A small-molecule ligand and the protein it binds are described below.
Small molecule (SMILES): CC(=O)N[C@H]1[C@H](O[C@H]2[C@H](O)[C@@H](NC(C)=O)CO[C@@H]2CO)O[C@H](CO)[C@@H](O[C@@H]2O[C@H](CO[C@H]3O[C@H](CO)[C@@H](O)[C@H](O)[C@@H]3O)[C@@H](O)[C@H](O)[C@@H]2O)[C@@H]1O

Binding-site contacts:
Ligand atom C7 contacts residue ARG278 of chain 1.B at 3.8 Å.
Ligand atom C6 contacts residue ARG162 of chain 1.R at 3.3 Å.
Ligand atom C8 contacts residue GLN76 of chain 1.V at 4.1 Å.
Ligand atom C2 contacts residue ASN167 of chain 1.R at 2.3 Å.
Ligand atom C6 contacts residue ILE164 of chain 1.R at 4.2 Å (hydrophobic).
Ligand atom O6 contacts residue LYS19 of chain 1.V at 4.0 Å.
Ligand atom C5 contacts residue ARG162 of chain 1.R at 3.8 Å.
Ligand atom C4 contacts residue ASN167 of chain 1.R at 4.1 Å.
Ligand atom C8 contacts residue ILE164 of chain 1.R at 4.4 Å (hydrophobic).
Ligand atom O6 contacts residue ARG162 of chain 1.R at 3.9 Å.
Ligand atom O5 contacts residue ARG162 of chain 1.R at 3.3 Å (salt-bridge).
Ligand atom C8 contacts residue ARG278 of chain 1.B at 4.3 Å.
Ligand atom C5 contacts residue ILE164 of chain 1.R at 4.0 Å (hydrophobic).
Ligand atom O4 contacts residue LYS19 of chain 1.V at 2.8 Å (salt-bridge).
Ligand atom C8 contacts residue ASN167 of chain 1.R at 4.0 Å.
Ligand atom C7 contacts residue ASN167 of chain 1.R at 3.0 Å.
Ligand atom C6 contacts residue VAL144 of chain 1.R at 4.5 Å (hydrophobic).
Ligand atom O7 contacts residue ASN167 of chain 1.R at 2.8 Å (h-bond).
Ligand atom C5 contacts residue ASN167 of chain 1.R at 3.6 Å.
Ligand atom O4 contacts residue ILE164 of chain 1.R at 4.2 Å.
Ligand atom O3 contacts residue LYS19 of chain 1.V at 4.2 Å.
Ligand atom C1 contacts residue ARG162 of chain 1.R at 4.3 Å.
Ligand atom N2 contacts residue ASN167 of chain 1.R at 2.8 Å (h-bond).
Ligand atom O7 contacts residue ARG278 of chain 1.B at 2.9 Å (salt-bridge).
Ligand atom C1 contacts residue ASN167 of chain 1.R at 1.3 Å.
Ligand atom C4 contacts residue LYS19 of chain 1.V at 3.8 Å.
Ligand atom C3 contacts residue ASN167 of chain 1.R at 3.7 Å.
Ligand atom O5 contacts residue ASN167 of chain 1.R at 2.3 Å (h-bond).

Sequence of chain 1.B:
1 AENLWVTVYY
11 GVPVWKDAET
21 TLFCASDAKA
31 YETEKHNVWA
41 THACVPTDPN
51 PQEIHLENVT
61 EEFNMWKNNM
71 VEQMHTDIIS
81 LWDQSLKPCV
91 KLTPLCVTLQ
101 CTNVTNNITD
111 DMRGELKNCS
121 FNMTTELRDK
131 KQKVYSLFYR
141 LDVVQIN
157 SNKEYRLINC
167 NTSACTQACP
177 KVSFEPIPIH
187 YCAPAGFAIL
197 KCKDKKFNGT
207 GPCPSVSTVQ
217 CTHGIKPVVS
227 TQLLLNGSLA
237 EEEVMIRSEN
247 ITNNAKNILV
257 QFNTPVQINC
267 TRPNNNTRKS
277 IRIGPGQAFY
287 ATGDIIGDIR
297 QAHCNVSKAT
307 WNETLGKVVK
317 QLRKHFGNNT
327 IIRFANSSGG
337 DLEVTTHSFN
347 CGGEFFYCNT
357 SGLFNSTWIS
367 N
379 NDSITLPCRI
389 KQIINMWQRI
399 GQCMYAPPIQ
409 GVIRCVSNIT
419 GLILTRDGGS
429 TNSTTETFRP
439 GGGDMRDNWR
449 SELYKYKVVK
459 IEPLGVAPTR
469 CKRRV

Sequence of chain 1.V:
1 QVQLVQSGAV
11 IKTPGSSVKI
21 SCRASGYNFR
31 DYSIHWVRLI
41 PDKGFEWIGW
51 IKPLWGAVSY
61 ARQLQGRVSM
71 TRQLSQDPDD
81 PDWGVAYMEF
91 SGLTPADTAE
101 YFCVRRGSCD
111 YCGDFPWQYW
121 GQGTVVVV

Sequence of chain 1.R:
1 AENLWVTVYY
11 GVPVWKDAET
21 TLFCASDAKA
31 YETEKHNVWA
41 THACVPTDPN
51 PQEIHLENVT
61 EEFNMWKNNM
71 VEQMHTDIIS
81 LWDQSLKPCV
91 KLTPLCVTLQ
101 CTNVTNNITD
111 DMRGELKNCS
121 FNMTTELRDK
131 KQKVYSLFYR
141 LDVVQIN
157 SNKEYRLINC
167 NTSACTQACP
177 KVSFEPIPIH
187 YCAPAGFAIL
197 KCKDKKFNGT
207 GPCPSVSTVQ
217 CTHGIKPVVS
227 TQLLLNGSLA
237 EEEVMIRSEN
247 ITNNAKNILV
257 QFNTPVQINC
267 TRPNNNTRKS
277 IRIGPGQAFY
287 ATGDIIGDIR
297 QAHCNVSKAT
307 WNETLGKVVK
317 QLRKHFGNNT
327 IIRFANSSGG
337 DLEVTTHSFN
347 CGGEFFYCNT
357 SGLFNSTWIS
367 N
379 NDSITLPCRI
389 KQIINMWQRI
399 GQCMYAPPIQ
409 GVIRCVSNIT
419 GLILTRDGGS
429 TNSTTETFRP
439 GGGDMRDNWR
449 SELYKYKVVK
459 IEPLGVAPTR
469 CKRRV